Sequence of chain 1.A:
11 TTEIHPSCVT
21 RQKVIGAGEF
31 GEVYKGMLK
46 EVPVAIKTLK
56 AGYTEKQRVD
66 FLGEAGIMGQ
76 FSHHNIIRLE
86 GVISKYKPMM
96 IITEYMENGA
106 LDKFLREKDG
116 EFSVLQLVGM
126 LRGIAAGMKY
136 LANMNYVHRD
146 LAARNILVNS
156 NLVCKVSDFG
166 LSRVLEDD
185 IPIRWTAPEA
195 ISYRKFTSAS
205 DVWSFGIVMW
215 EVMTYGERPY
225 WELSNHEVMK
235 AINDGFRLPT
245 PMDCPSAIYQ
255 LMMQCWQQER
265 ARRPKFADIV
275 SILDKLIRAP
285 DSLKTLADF

Binding-site contacts:
Ligand atom C8 contacts residue THR98 of chain 1.A at 3.8 Å.
Ligand atom C1 contacts residue THR98 of chain 1.A at 3.5 Å.
Ligand atom C16 contacts residue ILE25 of chain 1.A at 3.4 Å (hydrophobic).
Ligand atom C5 contacts residue THR98 of chain 1.A at 3.8 Å.
Ligand atom C8 contacts residue GLU99 of chain 1.A at 3.3 Å.
Ligand atom C3 contacts residue GLU69 of chain 1.A at 3.4 Å.
Ligand atom N1 contacts residue ALA50 of chain 1.A at 3.8 Å.
Ligand atom C8 contacts residue LEU152 of chain 1.A at 3.8 Å (hydrophobic).
Ligand atom C5 contacts residue LYS52 of chain 1.A at 3.6 Å.
Ligand atom CL contacts residue ILE51 of chain 1.A at 3.8 Å.
Ligand atom C8 contacts residue MET101 of chain 1.A at 3.9 Å (hydrophobic).
Ligand atom CL contacts residue ILE96 of chain 1.A at 3.5 Å.
Ligand atom N1 contacts residue TYR100 of chain 1.A at 3.8 Å.
Ligand atom C17 contacts residue ILE25 of chain 1.A at 3.6 Å (hydrophobic).
Ligand atom CL contacts residue THR98 of chain 1.A at 3.6 Å.
Ligand atom C5 contacts residue ILE96 of chain 1.A at 3.7 Å (hydrophobic).
Ligand atom C4 contacts residue LYS52 of chain 1.A at 3.4 Å.
Ligand atom C9 contacts residue MET101 of chain 1.A at 3.9 Å (hydrophobic).
Ligand atom C3 contacts residue LYS52 of chain 1.A at 3.9 Å.
Ligand atom C11 contacts residue GLY104 of chain 1.A at 3.8 Å.
Ligand atom C7 contacts residue ALA50 of chain 1.A at 3.5 Å (hydrophobic).
Ligand atom N3 contacts residue LEU152 of chain 1.A at 3.7 Å.
Ligand atom C3 contacts residue MET73 of chain 1.A at 3.8 Å (hydrophobic).
Ligand atom C7 contacts residue LEU152 of chain 1.A at 3.5 Å (hydrophobic).
Ligand atom C contacts residue ALA50 of chain 1.A at 3.9 Å (hydrophobic).
Ligand atom N1 contacts residue GLU99 of chain 1.A at 3.8 Å.
Ligand atom C16 contacts residue GLY26 of chain 1.A at 3.9 Å.
Ligand atom C8 contacts residue ALA50 of chain 1.A at 3.3 Å (hydrophobic).
Ligand atom C2 contacts residue SER162 of chain 1.A at 3.3 Å.
Ligand atom CL contacts residue LYS52 of chain 1.A at 3.6 Å.
Ligand atom C6 contacts residue THR98 of chain 1.A at 3.4 Å.
Ligand atom N1 contacts residue MET101 of chain 1.A at 2.9 Å (h-bond).
Ligand atom C10 contacts residue MET101 of chain 1.A at 3.3 Å (hydrophobic).
Ligand atom C4 contacts residue MET73 of chain 1.A at 3.9 Å (hydrophobic).
Ligand atom C11 contacts residue ILE25 of chain 1.A at 3.9 Å (hydrophobic).
Ligand atom CL contacts residue ALA50 of chain 1.A at 3.5 Å.
Ligand atom C3 contacts residue SER162 of chain 1.A at 3.6 Å.
Ligand atom C4 contacts residue GLU69 of chain 1.A at 3.5 Å.
Ligand atom N contacts residue ALA50 of chain 1.A at 3.7 Å.
Ligand atom N contacts residue THR98 of chain 1.A at 3.0 Å (h-bond).

The small molecule below binds the protein below.
Small molecule (SMILES): O=C(Nc1ccccc1Cl)c1cnc2ccc(C3CCNCC3)cn12